Binding-site contacts:
Ligand atom O6 contacts residue SER45 of chain 1.A at 4.3 Å.
Ligand atom O5 contacts residue GLU41 of chain 1.A at 3.5 Å (salt-bridge).
Ligand atom C2 contacts residue GLU41 of chain 1.A at 4.1 Å.
Ligand atom C1 contacts residue GLU41 of chain 1.A at 3.8 Å.
Ligand atom O5 contacts residue SER45 of chain 1.A at 3.3 Å.

This protein binds this small molecule.
Small molecule (SMILES): C[C@@H](O)[C@@H](C)O

Sequence of chain 1.A:
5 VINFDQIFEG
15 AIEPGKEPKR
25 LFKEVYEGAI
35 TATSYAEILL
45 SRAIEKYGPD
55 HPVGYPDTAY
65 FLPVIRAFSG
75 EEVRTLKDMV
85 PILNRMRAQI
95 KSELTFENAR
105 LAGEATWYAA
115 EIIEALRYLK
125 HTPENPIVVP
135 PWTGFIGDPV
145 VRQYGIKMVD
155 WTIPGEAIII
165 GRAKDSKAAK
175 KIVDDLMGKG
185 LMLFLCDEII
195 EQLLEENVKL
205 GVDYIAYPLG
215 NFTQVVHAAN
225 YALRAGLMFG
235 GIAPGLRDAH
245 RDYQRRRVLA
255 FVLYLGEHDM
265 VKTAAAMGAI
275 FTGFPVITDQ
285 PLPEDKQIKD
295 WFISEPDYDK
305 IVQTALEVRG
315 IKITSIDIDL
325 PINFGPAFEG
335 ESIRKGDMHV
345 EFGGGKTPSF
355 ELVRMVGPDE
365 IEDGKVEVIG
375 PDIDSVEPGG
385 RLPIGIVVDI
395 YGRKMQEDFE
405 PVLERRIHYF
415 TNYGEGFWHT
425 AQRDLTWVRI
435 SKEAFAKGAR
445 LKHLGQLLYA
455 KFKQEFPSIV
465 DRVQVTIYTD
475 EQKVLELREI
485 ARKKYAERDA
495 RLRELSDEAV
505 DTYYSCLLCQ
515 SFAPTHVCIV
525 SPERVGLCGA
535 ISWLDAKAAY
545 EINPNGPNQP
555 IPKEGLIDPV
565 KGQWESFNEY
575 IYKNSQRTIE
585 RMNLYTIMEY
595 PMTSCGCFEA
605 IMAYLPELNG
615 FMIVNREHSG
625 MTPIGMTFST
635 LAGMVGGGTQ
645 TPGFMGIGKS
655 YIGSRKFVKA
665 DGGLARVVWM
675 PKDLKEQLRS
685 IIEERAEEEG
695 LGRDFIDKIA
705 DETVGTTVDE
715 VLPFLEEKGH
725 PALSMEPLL